Sequence of chain 25.C:
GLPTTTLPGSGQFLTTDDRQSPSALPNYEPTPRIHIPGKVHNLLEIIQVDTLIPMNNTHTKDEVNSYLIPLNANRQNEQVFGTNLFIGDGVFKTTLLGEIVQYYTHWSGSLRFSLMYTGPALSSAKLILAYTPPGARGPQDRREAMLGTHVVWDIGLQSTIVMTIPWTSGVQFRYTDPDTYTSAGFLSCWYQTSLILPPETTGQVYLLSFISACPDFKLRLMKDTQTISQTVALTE

The protein below binds the small molecule below.
Small molecule (SMILES): Cc1cc(CCCOc2c(C)cc(-c3noc(C(F)(F)F)n3)cc2C)on1

Sequence of chain 21.C:
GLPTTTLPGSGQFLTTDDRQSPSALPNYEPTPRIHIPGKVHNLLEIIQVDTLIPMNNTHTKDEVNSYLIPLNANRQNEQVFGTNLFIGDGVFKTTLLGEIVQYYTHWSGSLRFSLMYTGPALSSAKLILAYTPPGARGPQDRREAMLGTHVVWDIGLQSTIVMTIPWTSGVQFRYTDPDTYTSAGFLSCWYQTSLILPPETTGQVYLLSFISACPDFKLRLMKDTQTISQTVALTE

Binding-site contacts:
Ligand atom F3 contacts residue MET151 of chain 25.A at 3.7 Å.
Ligand atom N1A contacts residue ALA24 of chain 25.C at 3.2 Å.
Ligand atom C2A contacts residue PHE186 of chain 25.A at 3.5 Å (hydrophobic).
Ligand atom F3 contacts residue ALA150 of chain 25.A at 2.7 Å.
Ligand atom C6B contacts residue TYR152 of chain 25.A at 3.6 Å (hydrophobic).
Ligand atom F2 contacts residue VAL176 of chain 25.A at 2.7 Å.
Ligand atom C1C contacts residue TYR128 of chain 25.A at 3.5 Å (hydrophobic).
Ligand atom N3A contacts residue TYR152 of chain 25.A at 3.8 Å.
Ligand atom N3A contacts residue PHE186 of chain 25.A at 3.4 Å.
Ligand atom CM6 contacts residue LEU25 of chain 25.C at 3.8 Å (hydrophobic).
Ligand atom CM4 contacts residue VAL176 of chain 25.A at 3.8 Å (hydrophobic).
Ligand atom C5B contacts residue TYR152 of chain 25.A at 3.5 Å (hydrophobic).
Ligand atom CM6 contacts residue VAL188 of chain 25.A at 3.8 Å (hydrophobic).
Ligand atom C2A contacts residue TYR152 of chain 25.A at 3.7 Å (hydrophobic).
Ligand atom C3C contacts residue TYR128 of chain 25.A at 3.3 Å (hydrophobic).
Ligand atom C3 contacts residue LEU106 of chain 25.A at 3.8 Å (hydrophobic).
Ligand atom C2B contacts residue ILE104 of chain 25.A at 3.8 Å (hydrophobic).
Ligand atom CM3 contacts residue ASN219 of chain 25.A at 3.8 Å.
Ligand atom F3 contacts residue TYR152 of chain 25.A at 3.6 Å.
Ligand atom F1 contacts residue MET224 of chain 25.A at 3.6 Å.
Ligand atom F3 contacts residue VAL176 of chain 25.A at 3.6 Å.
Ligand atom CM6 contacts residue TYR152 of chain 25.A at 3.4 Å (hydrophobic).
Ligand atom O1A contacts residue ALA24 of chain 25.C at 3.3 Å.
Ligand atom C4 contacts residue TYR197 of chain 25.A at 3.4 Å (hydrophobic).
Ligand atom CM2 contacts residue ILE104 of chain 25.A at 3.6 Å (hydrophobic).
Ligand atom C2C contacts residue TYR128 of chain 25.A at 3.2 Å (hydrophobic).
Ligand atom CM2 contacts residue MET224 of chain 25.A at 3.5 Å (hydrophobic).
Ligand atom C3A contacts residue PHE186 of chain 25.A at 3.7 Å (hydrophobic).
Ligand atom N1A contacts residue PRO174 of chain 25.A at 3.5 Å.
Ligand atom O1 contacts residue MET221 of chain 25.A at 3.7 Å.
Ligand atom F1 contacts residue ALA150 of chain 25.A at 3.8 Å.
Ligand atom C2C contacts residue ILE104 of chain 25.A at 3.8 Å (hydrophobic).
Ligand atom F1 contacts residue PHE186 of chain 25.A at 3.8 Å.
Ligand atom F3 contacts residue PRO174 of chain 25.A at 2.9 Å.
Ligand atom F3 contacts residue SER175 of chain 25.A at 2.8 Å.
Ligand atom CM2 contacts residue TYR128 of chain 25.A at 3.4 Å (hydrophobic).
Ligand atom CM4 contacts residue ALA150 of chain 25.A at 3.6 Å (hydrophobic).
Ligand atom O1A contacts residue PRO174 of chain 25.A at 3.5 Å.
Ligand atom C1C contacts residue TYR197 of chain 25.A at 3.5 Å (hydrophobic).
Ligand atom C3B contacts residue MET224 of chain 25.A at 3.6 Å (hydrophobic).

Sequence of chain 25.A:
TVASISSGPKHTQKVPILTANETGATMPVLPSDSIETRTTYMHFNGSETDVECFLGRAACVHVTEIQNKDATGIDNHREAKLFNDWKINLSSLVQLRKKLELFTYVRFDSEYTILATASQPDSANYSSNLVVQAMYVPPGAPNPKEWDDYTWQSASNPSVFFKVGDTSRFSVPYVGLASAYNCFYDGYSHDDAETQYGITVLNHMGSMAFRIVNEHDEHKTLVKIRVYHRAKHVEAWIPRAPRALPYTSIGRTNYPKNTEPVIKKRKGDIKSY